Sequence of chain 1.A:
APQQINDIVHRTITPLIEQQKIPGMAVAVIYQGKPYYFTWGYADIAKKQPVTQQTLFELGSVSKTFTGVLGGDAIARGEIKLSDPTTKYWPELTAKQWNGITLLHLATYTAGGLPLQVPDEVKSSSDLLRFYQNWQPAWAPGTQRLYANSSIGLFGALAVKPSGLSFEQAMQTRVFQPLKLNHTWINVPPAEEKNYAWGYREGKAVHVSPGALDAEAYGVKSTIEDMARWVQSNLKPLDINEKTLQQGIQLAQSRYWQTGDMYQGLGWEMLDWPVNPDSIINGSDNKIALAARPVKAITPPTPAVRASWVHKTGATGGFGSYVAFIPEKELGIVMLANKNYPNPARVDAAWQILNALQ

This protein binds this small molecule.
Small molecule (SMILES): NC(=O)[C@@H]1CC[C@@H](NOS(=O)(=O)O)CN1C=O

Binding-site contacts:
Ligand atom OAC contacts residue GLY314 of chain 1.A at 3.5 Å.
Ligand atom OAD contacts residue THR313 of chain 1.A at 2.6 Å (h-bond).
Ligand atom SAR contacts residue ASN343 of chain 1.A at 3.9 Å.
Ligand atom N contacts residue ALA315 of chain 1.A at 4.0 Å.
Ligand atom OAG contacts residue THR313 of chain 1.A at 2.9 Å (h-bond).
Ligand atom NAA contacts residue GLN117 of chain 1.A at 3.6 Å.
Ligand atom SAR contacts residue THR313 of chain 1.A at 3.3 Å (h-bond).
Ligand atom OAD contacts residue TYR147 of chain 1.A at 4.0 Å.
Ligand atom CAN contacts residue SER61 of chain 1.A at 1.4 Å.
Ligand atom OAG contacts residue ASN286 of chain 1.A at 4.0 Å.
Ligand atom NAK contacts residue TYR147 of chain 1.A at 3.3 Å (h-bond).
Ligand atom N contacts residue SER61 of chain 1.A at 2.4 Å (h-bond).
Ligand atom OAE contacts residue ASN286 of chain 1.A at 4.2 Å.
Ligand atom CAJ contacts residue SER61 of chain 1.A at 2.8 Å.
Ligand atom CAJ contacts residue LYS64 of chain 1.A at 4.0 Å.
Ligand atom CAO contacts residue LEU116 of chain 1.A at 4.1 Å (hydrophobic).
Ligand atom CA contacts residue SER61 of chain 1.A at 3.7 Å.
Ligand atom OAL contacts residue TYR147 of chain 1.A at 3.9 Å.
Ligand atom O contacts residue ASN149 of chain 1.A at 3.1 Å (h-bond).
Ligand atom C contacts residue GLN117 of chain 1.A at 3.5 Å.
Ligand atom OAE contacts residue ASN343 of chain 1.A at 3.6 Å (h-bond).
Ligand atom OAD contacts residue LYS312 of chain 1.A at 3.2 Å (salt-bridge).
Ligand atom OAE contacts residue THR313 of chain 1.A at 4.0 Å.
Ligand atom CAN contacts residue ALA315 of chain 1.A at 3.7 Å (hydrophobic).
Ligand atom CAJ contacts residue ASN149 of chain 1.A at 3.5 Å.
Ligand atom CA contacts residue ALA315 of chain 1.A at 3.4 Å (hydrophobic).
Ligand atom OAC contacts residue SER61 of chain 1.A at 2.3 Å (h-bond).
Ligand atom CAN contacts residue LYS64 of chain 1.A at 4.2 Å.
Ligand atom CAO contacts residue TYR147 of chain 1.A at 3.4 Å (hydrophobic).
Ligand atom OAG contacts residue ASN343 of chain 1.A at 3.0 Å (h-bond).
Ligand atom OAD contacts residue GLY314 of chain 1.A at 3.8 Å.
Ligand atom CAO contacts residue SER61 of chain 1.A at 3.7 Å.
Ligand atom C contacts residue ALA315 of chain 1.A at 4.1 Å (hydrophobic).
Ligand atom CAJ contacts residue TYR147 of chain 1.A at 3.6 Å (hydrophobic).
Ligand atom OAD contacts residue SER61 of chain 1.A at 3.9 Å.
Ligand atom O contacts residue GLN117 of chain 1.A at 2.9 Å (h-bond).
Ligand atom NAK contacts residue SER61 of chain 1.A at 3.2 Å (h-bond).
Ligand atom OAC contacts residue ALA315 of chain 1.A at 2.8 Å (h-bond).
Ligand atom OAC contacts residue GLY60 of chain 1.A at 3.8 Å.
Ligand atom OAL contacts residue LEU290 of chain 1.A at 3.6 Å.